This small molecule binds to this protein.
Small molecule (SMILES): CC(=O)N[C@@H]1[C@@H](O)[C@H](O)[C@@H](CO)O[C@H]1O

Binding-site contacts:
Ligand atom C8 contacts residue VAL673 of chain 1.A at 3.7 Å (hydrophobic).
Ligand atom C6 contacts residue PRO675 of chain 1.A at 3.9 Å (hydrophobic).
Ligand atom O4 contacts residue TRP760 of chain 1.A at 4.4 Å.
Ligand atom C5 contacts residue PRO675 of chain 1.A at 3.5 Å (hydrophobic).
Ligand atom O7 contacts residue TRP760 of chain 1.A at 3.9 Å.
Ligand atom O4 contacts residue GLY676 of chain 1.A at 3.5 Å (h-bond).
Ligand atom C2 contacts residue TRP760 of chain 1.A at 4.1 Å (hydrophobic).
Ligand atom C1 contacts residue PRO675 of chain 1.A at 4.4 Å (hydrophobic).
Ligand atom C6 contacts residue TRP760 of chain 1.A at 4.1 Å (hydrophobic).
Ligand atom C8 contacts residue SER764 of chain 1.A at 4.0 Å.
Ligand atom C5 contacts residue GLY676 of chain 1.A at 4.3 Å.
Ligand atom C5 contacts residue TRP760 of chain 1.A at 4.3 Å (hydrophobic).
Ligand atom O5 contacts residue TRP760 of chain 1.A at 4.1 Å.
Ligand atom C8 contacts residue ARG718 of chain 1.A at 4.4 Å.
Ligand atom C2 contacts residue VAL673 of chain 1.A at 4.5 Å (hydrophobic).
Ligand atom O3 contacts residue VAL673 of chain 1.A at 4.5 Å.
Ligand atom C4 contacts residue GLY676 of chain 1.A at 4.5 Å.
Ligand atom O3 contacts residue ARG718 of chain 1.A at 3.6 Å.
Ligand atom N2 contacts residue VAL673 of chain 1.A at 3.8 Å.
Ligand atom C3 contacts residue TRP760 of chain 1.A at 4.4 Å (hydrophobic).
Ligand atom O6 contacts residue TRP760 of chain 1.A at 3.8 Å.
Ligand atom O3 contacts residue TRP760 of chain 1.A at 3.9 Å.
Ligand atom O4 contacts residue PRO675 of chain 1.A at 4.4 Å.
Ligand atom C3 contacts residue VAL673 of chain 1.A at 4.0 Å (hydrophobic).
Ligand atom C7 contacts residue VAL673 of chain 1.A at 4.2 Å (hydrophobic).
Ligand atom C4 contacts residue TRP760 of chain 1.A at 3.7 Å (hydrophobic).
Ligand atom N2 contacts residue ARG718 of chain 1.A at 4.5 Å.
Ligand atom O5 contacts residue PRO675 of chain 1.A at 4.0 Å.
Ligand atom O6 contacts residue ALA677 of chain 1.A at 4.3 Å.

Sequence of chain 1.A:
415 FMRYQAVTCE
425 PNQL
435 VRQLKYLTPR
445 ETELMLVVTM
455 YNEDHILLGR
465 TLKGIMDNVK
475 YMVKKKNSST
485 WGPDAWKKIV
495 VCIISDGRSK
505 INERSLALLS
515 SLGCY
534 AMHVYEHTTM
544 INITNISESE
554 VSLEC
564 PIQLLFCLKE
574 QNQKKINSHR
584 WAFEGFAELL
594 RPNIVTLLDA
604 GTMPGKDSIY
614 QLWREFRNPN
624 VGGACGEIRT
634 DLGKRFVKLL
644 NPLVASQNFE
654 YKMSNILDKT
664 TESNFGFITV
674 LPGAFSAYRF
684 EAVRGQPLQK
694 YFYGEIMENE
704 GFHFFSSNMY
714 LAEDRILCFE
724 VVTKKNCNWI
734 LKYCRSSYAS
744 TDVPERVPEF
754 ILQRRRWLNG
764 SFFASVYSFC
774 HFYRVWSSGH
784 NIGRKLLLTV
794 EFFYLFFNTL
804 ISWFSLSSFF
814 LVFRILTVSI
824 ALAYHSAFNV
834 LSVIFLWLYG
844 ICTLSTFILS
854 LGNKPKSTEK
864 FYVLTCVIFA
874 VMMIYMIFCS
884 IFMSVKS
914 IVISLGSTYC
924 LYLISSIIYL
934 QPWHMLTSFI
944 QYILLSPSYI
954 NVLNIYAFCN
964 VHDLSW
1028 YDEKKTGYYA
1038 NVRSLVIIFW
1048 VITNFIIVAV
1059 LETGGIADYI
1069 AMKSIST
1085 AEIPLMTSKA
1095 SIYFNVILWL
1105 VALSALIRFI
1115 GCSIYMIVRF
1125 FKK